Binding-site contacts:
Ligand atom O16 contacts residue MET89 of chain 2.C at 4.0 Å.
Ligand atom C13 contacts residue PHE140 of chain 2.C at 3.9 Å (hydrophobic).
Ligand atom C6 contacts residue VAL147 of chain 2.C at 3.8 Å (hydrophobic).
Ligand atom C11 contacts residue LEU143 of chain 2.C at 3.4 Å (hydrophobic).
Ligand atom C13 contacts residue LEU276 of chain 2.C at 3.8 Å (hydrophobic).
Ligand atom C10 contacts residue LEU143 of chain 2.C at 3.7 Å (hydrophobic).
Ligand atom C10 contacts residue CO31 of chain 2.P at 3.7 Å.
Ligand atom O18 contacts residue PHE140 of chain 2.C at 3.4 Å.
Ligand atom C3 contacts residue PHE269 of chain 2.C at 3.9 Å (hydrophobic).
Ligand atom C6 contacts residue TYR308 of chain 2.C at 3.5 Å (hydrophobic).
Ligand atom O19 contacts residue TYR98 of chain 2.C at 2.9 Å (h-bond).
Ligand atom O15 contacts residue MET144 of chain 2.C at 3.8 Å.
Ligand atom C8 contacts residue MET144 of chain 2.C at 3.9 Å (hydrophobic).
Ligand atom C13 contacts residue TYR98 of chain 2.C at 3.6 Å (hydrophobic).
Ligand atom C1 contacts residue ASN227 of chain 2.C at 3.9 Å.
Ligand atom C12 contacts residue LEU272 of chain 2.C at 3.7 Å (hydrophobic).
Ligand atom C6 contacts residue MET259 of chain 2.C at 3.8 Å (hydrophobic).
Ligand atom C14 contacts residue PHE140 of chain 2.C at 3.8 Å (hydrophobic).
Ligand atom C2 contacts residue MET259 of chain 2.C at 3.6 Å (hydrophobic).
Ligand atom C14 contacts residue MET273 of chain 2.C at 3.9 Å (hydrophobic).
Ligand atom C13 contacts residue LEU272 of chain 2.C at 4.0 Å (hydrophobic).
Ligand atom O17 contacts residue MET259 of chain 2.C at 4.0 Å.
Ligand atom C4 contacts residue MET144 of chain 2.C at 4.0 Å (hydrophobic).
Ligand atom O18 contacts residue PHE277 of chain 2.C at 3.7 Å.
Ligand atom C7 contacts residue MET144 of chain 2.C at 3.5 Å (hydrophobic).
Ligand atom C3 contacts residue MET144 of chain 2.C at 3.6 Å (hydrophobic).
Ligand atom C1 contacts residue MET259 of chain 2.C at 3.3 Å (hydrophobic).
Ligand atom C12 contacts residue TYR98 of chain 2.C at 3.6 Å (hydrophobic).
Ligand atom C8 contacts residue PHE269 of chain 2.C at 3.8 Å (hydrophobic).
Ligand atom O19 contacts residue LEU272 of chain 2.C at 3.7 Å.
Ligand atom C9 contacts residue LEU143 of chain 2.C at 3.5 Å (hydrophobic).
Ligand atom O18 contacts residue MET273 of chain 2.C at 3.5 Å.
Ligand atom O16 contacts residue CO31 of chain 2.P at 3.3 Å (h-bond).
Ligand atom O17 contacts residue ASN227 of chain 2.C at 3.6 Å.
Ligand atom O15 contacts residue PHE269 of chain 2.C at 3.8 Å.
Ligand atom C7 contacts residue PHE269 of chain 2.C at 3.7 Å (hydrophobic).
Ligand atom O16 contacts residue LEU143 of chain 2.C at 3.6 Å.
Ligand atom O16 contacts residue PHE85 of chain 2.C at 4.0 Å.
Ligand atom O17 contacts residue HIS230 of chain 2.C at 3.2 Å (h-bond).
Ligand atom C1 contacts residue TYR311 of chain 2.C at 3.7 Å (hydrophobic).

This protein binds this small molecule.
Small molecule (SMILES): O=C1c2cccc(O)c2C(=O)c2c(O)cc(O)cc21

Sequence of chain 2.C:
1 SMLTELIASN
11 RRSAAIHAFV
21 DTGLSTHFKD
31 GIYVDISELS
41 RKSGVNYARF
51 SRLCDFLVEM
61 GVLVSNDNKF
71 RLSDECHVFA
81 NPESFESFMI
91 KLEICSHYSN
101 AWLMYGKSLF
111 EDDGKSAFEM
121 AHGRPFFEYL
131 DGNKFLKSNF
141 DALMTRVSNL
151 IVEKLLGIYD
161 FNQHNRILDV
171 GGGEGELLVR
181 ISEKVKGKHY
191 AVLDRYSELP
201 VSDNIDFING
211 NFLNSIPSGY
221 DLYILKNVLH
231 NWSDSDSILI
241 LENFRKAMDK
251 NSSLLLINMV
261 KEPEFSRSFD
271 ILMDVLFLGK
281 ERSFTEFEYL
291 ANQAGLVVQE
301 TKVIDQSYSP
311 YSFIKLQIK